Binding-site contacts:
Ligand atom C2 contacts residue ASN709 of chain 1.B at 2.5 Å.
Ligand atom C5 contacts residue ASN709 of chain 1.B at 3.7 Å.
Ligand atom C3 contacts residue ASN709 of chain 1.B at 3.8 Å.
Ligand atom O7 contacts residue ASN709 of chain 1.B at 3.1 Å (h-bond).
Ligand atom O7 contacts residue ILE1130 of chain 1.B at 4.3 Å.
Ligand atom C8 contacts residue GLY1131 of chain 1.B at 3.8 Å.
Ligand atom C1 contacts residue ASN709 of chain 1.B at 1.4 Å.
Ligand atom C7 contacts residue ASN709 of chain 1.B at 3.2 Å.
Ligand atom C4 contacts residue ASN709 of chain 1.B at 4.2 Å.
Ligand atom O5 contacts residue ASN709 of chain 1.B at 2.4 Å (h-bond).
Ligand atom N2 contacts residue ASN709 of chain 1.B at 2.9 Å (h-bond).
Ligand atom C8 contacts residue ASN709 of chain 1.B at 4.3 Å.

A small-molecule ligand and the protein it binds are described below.
Small molecule (SMILES): CC(=O)N[C@@H]1[C@@H](O)[C@H](O)[C@@H](CO)O[C@H]1O

Sequence of chain 1.B:
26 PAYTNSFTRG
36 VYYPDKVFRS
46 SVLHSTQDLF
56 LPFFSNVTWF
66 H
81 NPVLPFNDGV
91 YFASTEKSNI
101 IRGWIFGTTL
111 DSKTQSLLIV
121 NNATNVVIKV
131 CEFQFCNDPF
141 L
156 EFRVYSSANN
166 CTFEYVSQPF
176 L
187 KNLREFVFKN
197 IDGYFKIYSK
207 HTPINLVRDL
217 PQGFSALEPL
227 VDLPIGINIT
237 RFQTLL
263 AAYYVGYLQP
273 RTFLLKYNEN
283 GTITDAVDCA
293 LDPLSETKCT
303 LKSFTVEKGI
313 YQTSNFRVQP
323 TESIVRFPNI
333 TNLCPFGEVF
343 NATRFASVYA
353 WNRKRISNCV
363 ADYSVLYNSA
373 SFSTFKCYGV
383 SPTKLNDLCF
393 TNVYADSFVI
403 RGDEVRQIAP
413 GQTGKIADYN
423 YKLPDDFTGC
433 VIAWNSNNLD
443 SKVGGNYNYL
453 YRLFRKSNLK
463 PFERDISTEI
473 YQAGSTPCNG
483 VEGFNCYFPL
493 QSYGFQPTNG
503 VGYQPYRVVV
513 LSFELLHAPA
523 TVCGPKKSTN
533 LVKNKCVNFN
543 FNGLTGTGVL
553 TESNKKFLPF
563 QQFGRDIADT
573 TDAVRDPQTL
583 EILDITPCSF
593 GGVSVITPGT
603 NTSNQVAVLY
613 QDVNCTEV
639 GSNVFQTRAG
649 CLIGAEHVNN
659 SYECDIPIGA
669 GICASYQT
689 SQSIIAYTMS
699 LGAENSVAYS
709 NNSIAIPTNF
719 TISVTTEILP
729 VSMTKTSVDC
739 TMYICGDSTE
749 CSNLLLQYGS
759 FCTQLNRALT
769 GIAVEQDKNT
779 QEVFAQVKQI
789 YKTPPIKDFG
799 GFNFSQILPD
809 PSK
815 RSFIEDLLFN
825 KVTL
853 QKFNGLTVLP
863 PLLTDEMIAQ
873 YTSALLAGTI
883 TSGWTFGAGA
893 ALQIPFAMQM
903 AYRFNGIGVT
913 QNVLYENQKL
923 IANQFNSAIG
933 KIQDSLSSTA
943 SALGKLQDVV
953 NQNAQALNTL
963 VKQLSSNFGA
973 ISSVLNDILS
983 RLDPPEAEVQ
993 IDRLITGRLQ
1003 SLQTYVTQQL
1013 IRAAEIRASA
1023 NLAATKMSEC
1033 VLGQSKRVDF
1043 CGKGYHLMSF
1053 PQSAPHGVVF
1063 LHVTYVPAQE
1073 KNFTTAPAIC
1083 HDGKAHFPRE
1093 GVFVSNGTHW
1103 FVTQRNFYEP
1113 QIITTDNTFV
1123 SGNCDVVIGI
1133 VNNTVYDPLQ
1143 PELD